Sequence of chain 1.K:
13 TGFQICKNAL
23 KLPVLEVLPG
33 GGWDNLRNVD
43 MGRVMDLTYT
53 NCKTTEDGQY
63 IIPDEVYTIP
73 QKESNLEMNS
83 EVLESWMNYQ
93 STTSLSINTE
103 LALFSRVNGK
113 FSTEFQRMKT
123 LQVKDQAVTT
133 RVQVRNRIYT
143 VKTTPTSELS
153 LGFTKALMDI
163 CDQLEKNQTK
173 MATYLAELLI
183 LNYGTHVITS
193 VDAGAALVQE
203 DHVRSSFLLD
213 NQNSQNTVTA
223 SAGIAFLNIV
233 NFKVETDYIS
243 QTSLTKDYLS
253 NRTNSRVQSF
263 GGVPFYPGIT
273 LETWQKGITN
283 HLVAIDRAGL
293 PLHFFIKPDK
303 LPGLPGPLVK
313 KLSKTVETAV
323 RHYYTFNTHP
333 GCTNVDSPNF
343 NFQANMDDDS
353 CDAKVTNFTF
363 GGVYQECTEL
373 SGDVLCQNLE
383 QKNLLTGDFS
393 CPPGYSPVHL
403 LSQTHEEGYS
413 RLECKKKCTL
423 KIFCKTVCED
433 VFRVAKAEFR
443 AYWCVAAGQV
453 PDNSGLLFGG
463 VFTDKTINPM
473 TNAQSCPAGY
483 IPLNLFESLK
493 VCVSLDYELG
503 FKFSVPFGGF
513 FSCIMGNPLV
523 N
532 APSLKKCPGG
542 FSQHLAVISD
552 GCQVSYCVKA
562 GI

Binding-site contacts:
Ligand atom N2 contacts residue ASN169 of chain 1.K at 2.8 Å (h-bond).
Ligand atom C3 contacts residue ASN169 of chain 1.K at 3.8 Å.
Ligand atom C2 contacts residue ASN169 of chain 1.K at 2.4 Å.
Ligand atom C1 contacts residue ASN169 of chain 1.K at 1.4 Å.
Ligand atom O5 contacts residue ASN169 of chain 1.K at 2.4 Å (h-bond).
Ligand atom C4 contacts residue ASN169 of chain 1.K at 4.2 Å.
Ligand atom O7 contacts residue ASN169 of chain 1.K at 3.7 Å.
Ligand atom C5 contacts residue ASN169 of chain 1.K at 3.7 Å.
Ligand atom C7 contacts residue ASN169 of chain 1.K at 3.5 Å.

A protein and the small-molecule ligand that binds it are described below.
Small molecule (SMILES): CC(=O)N[C@@H]1[C@@H](O)[C@H](O)[C@@H](CO)O[C@H]1O